Sequence of chain 1.A:
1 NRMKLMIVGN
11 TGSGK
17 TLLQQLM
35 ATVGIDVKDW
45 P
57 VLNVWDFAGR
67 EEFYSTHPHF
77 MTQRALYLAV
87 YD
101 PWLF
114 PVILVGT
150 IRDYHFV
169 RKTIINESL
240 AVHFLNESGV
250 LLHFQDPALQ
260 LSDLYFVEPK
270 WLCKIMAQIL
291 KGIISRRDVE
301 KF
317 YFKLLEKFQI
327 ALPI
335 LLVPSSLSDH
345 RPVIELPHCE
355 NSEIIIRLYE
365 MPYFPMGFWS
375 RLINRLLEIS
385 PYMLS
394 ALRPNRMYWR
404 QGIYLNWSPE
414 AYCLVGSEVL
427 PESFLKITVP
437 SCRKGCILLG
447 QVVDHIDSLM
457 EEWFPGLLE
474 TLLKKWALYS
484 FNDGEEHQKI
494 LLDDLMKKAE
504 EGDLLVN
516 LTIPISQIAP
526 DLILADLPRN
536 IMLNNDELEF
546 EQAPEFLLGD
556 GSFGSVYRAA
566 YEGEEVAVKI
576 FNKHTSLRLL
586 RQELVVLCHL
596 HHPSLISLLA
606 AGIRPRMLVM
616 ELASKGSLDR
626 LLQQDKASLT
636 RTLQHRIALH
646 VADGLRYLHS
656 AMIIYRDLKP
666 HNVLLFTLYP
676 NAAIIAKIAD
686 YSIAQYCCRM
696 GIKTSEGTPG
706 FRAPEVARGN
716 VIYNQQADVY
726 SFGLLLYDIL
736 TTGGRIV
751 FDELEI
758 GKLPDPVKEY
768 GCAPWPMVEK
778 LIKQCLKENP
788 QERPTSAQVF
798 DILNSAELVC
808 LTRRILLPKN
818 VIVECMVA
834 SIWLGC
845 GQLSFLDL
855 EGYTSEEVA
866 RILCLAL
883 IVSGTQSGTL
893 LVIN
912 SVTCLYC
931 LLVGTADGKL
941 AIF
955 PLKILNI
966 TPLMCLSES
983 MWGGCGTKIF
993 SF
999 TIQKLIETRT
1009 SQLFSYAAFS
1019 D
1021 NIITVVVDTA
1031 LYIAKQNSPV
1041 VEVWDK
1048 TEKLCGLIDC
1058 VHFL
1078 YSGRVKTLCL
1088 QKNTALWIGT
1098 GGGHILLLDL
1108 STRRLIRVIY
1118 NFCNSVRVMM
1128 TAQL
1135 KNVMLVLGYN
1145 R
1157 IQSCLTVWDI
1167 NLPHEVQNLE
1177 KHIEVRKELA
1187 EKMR

This protein binds this small molecule.
Small molecule (SMILES): C[C@@H]1CN(c2cc(-c3n[nH]c4ccc(OC5(C)CC5)cc34)ncn2)C[C@H](C)O1

Binding-site contacts:
Ligand atom N5 contacts residue LEU617 of chain 1.A at 3.6 Å.
Ligand atom C13 contacts residue GLU616 of chain 1.A at 3.7 Å.
Ligand atom O2 contacts residue VAL561 of chain 1.A at 3.6 Å.
Ligand atom C11 contacts residue LEU553 of chain 1.A at 4.0 Å (hydrophobic).
Ligand atom N4 contacts residue GLU616 of chain 1.A at 3.9 Å.
Ligand atom C19 contacts residue ASP685 of chain 1.A at 3.8 Å.
Ligand atom N4 contacts residue LEU617 of chain 1.A at 3.8 Å.
Ligand atom N1 contacts residue GLY621 of chain 1.A at 3.6 Å.
Ligand atom C6 contacts residue ALA618 of chain 1.A at 3.6 Å (hydrophobic).
Ligand atom C17 contacts residue ALA684 of chain 1.A at 3.9 Å (hydrophobic).
Ligand atom C6 contacts residue ARG563 of chain 1.A at 3.8 Å.
Ligand atom N5 contacts residue GLU616 of chain 1.A at 2.9 Å (salt-bridge).
Ligand atom C4 contacts residue ALA618 of chain 1.A at 3.1 Å (hydrophobic).
Ligand atom N5 contacts residue ALA572 of chain 1.A at 3.7 Å.
Ligand atom N5 contacts residue ALA618 of chain 1.A at 3.3 Å (h-bond).
Ligand atom C19 contacts residue ASP555 of chain 1.A at 3.7 Å.
Ligand atom C3 contacts residue GLY621 of chain 1.A at 3.9 Å.
Ligand atom N4 contacts residue ALA618 of chain 1.A at 3.1 Å (h-bond).
Ligand atom C7 contacts residue LEU553 of chain 1.A at 3.6 Å (hydrophobic).
Ligand atom C9 contacts residue LEU553 of chain 1.A at 3.9 Å (hydrophobic).
Ligand atom C12 contacts residue ALA572 of chain 1.A at 3.8 Å (hydrophobic).
Ligand atom C9 contacts residue LEU669 of chain 1.A at 3.9 Å (hydrophobic).
Ligand atom C7 contacts residue GLY621 of chain 1.A at 3.7 Å.
Ligand atom C6 contacts residue SER619 of chain 1.A at 3.7 Å.
Ligand atom C5 contacts residue ARG563 of chain 1.A at 4.0 Å.
Ligand atom N3 contacts residue GLY621 of chain 1.A at 3.7 Å.
Ligand atom C13 contacts residue LEU669 of chain 1.A at 3.8 Å (hydrophobic).
Ligand atom C21 contacts residue LEU669 of chain 1.A at 3.6 Å (hydrophobic).
Ligand atom C17 contacts residue ASN667 of chain 1.A at 4.0 Å.
Ligand atom N1 contacts residue LEU553 of chain 1.A at 3.6 Å.
Ligand atom C3 contacts residue LEU553 of chain 1.A at 3.9 Å (hydrophobic).
Ligand atom C10 contacts residue LEU553 of chain 1.A at 3.6 Å (hydrophobic).
Ligand atom C20 contacts residue LEU669 of chain 1.A at 3.8 Å (hydrophobic).
Ligand atom C5 contacts residue ALA618 of chain 1.A at 3.9 Å (hydrophobic).
Ligand atom N2 contacts residue LEU669 of chain 1.A at 3.5 Å.
Ligand atom C19 contacts residue VAL561 of chain 1.A at 3.7 Å (hydrophobic).
Ligand atom C12 contacts residue LEU669 of chain 1.A at 3.6 Å (hydrophobic).
Ligand atom C8 contacts residue LEU553 of chain 1.A at 3.7 Å (hydrophobic).
Ligand atom C17 contacts residue HIS666 of chain 1.A at 3.7 Å.
Ligand atom C12 contacts residue GLU616 of chain 1.A at 3.6 Å.